Sequence of chain 1.A:
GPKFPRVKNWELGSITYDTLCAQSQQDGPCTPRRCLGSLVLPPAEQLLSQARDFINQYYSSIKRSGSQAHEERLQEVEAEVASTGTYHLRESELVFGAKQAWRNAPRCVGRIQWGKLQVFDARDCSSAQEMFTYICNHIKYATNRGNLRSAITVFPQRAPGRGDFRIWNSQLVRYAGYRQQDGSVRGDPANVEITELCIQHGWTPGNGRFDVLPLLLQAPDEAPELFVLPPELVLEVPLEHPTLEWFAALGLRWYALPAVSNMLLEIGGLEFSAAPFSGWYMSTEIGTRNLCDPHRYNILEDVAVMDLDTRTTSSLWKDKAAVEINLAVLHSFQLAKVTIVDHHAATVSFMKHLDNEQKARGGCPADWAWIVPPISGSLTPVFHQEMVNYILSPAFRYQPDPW

Binding-site contacts:
Ligand atom S01 contacts residue HEM1 of chain 1.C at 3.2 Å.
Ligand atom N28 contacts residue LEU68 of chain 1.A at 3.3 Å.
Ligand atom N08 contacts residue GLU324 of chain 1.A at 2.9 Å (salt-bridge).
Ligand atom C23 contacts residue PRO440 of chain 1.A at 3.7 Å (hydrophobic).
Ligand atom N07 contacts residue GLU324 of chain 1.A at 2.6 Å (salt-bridge).
Ligand atom C02 contacts residue PHE316 of chain 1.A at 3.7 Å (hydrophobic).
Ligand atom C03 contacts residue SER317 of chain 1.A at 3.7 Å.
Ligand atom N1' contacts residue TRP410 of chain 1.A at 3.8 Å.
Ligand atom C16 contacts residue GLU324 of chain 1.A at 3.6 Å.
Ligand atom S21 contacts residue GLN439 of chain 1.A at 3.6 Å.
Ligand atom C17 contacts residue HEM1 of chain 1.C at 3.7 Å.
Ligand atom C02 contacts residue SER317 of chain 1.A at 3.4 Å.
Ligand atom C22 contacts residue PRO440 of chain 1.A at 3.8 Å (hydrophobic).
Ligand atom C15 contacts residue HEM1 of chain 1.C at 3.7 Å.
Ligand atom C12 contacts residue HEM1 of chain 1.C at 3.5 Å.
Ligand atom C03 contacts residue PRO297 of chain 1.A at 3.4 Å (hydrophobic).
Ligand atom C35 contacts residue ASN301 of chain 1.A at 3.4 Å.
Ligand atom C15 contacts residue VAL299 of chain 1.A at 3.7 Å (hydrophobic).
Ligand atom C04 contacts residue PRO297 of chain 1.A at 3.5 Å (hydrophobic).
Ligand atom C11 contacts residue HEM1 of chain 1.C at 3.6 Å.
Ligand atom C14 contacts residue VAL299 of chain 1.A at 3.4 Å (hydrophobic).
Ligand atom C32 contacts residue ASP441 of chain 1.A at 3.6 Å.
Ligand atom C13 contacts residue HEM1 of chain 1.C at 3.5 Å.
Ligand atom C33 contacts residue ASP441 of chain 1.A at 3.8 Å.
Ligand atom N27 contacts residue GLN439 of chain 1.A at 3.1 Å (h-bond).
Ligand atom C37 contacts residue ASN301 of chain 1.A at 3.1 Å.
Ligand atom C11 contacts residue GLU324 of chain 1.A at 3.4 Å.
Ligand atom C03 contacts residue PHE316 of chain 1.A at 3.5 Å (hydrophobic).
Ligand atom C25 contacts residue GLN439 of chain 1.A at 3.8 Å.
Ligand atom C13 contacts residue VAL299 of chain 1.A at 3.7 Å (hydrophobic).
Ligand atom N08 contacts residue TRP319 of chain 1.A at 3.0 Å (h-bond).
Ligand atom C19 contacts residue HEM1 of chain 1.C at 3.2 Å.
Ligand atom C02 contacts residue GLY318 of chain 1.A at 3.1 Å.
Ligand atom O38 contacts residue TYR438 of chain 1.A at 3.7 Å.
Ligand atom N08 contacts residue PRO297 of chain 1.A at 3.8 Å.
Ligand atom C05 contacts residue PRO297 of chain 1.A at 3.8 Å (hydrophobic).
Ligand atom C06 contacts residue GLU324 of chain 1.A at 3.4 Å.
Ligand atom C02 contacts residue HEM1 of chain 1.C at 3.5 Å.
Ligand atom C16 contacts residue HEM1 of chain 1.C at 3.7 Å.
Ligand atom C04 contacts residue VAL299 of chain 1.A at 3.5 Å (hydrophobic).

This small molecule binds to this protein.
Small molecule (SMILES): [H]/N=C(\Nc1cccc(COC[C@@H]2C[C@H](OCc3cccc(N/C(=N\[H])c4cccs4)c3)CN2)c1)c1cccs1